Binding-site contacts:
Ligand atom C4 contacts residue ASN280 of chain 1.C at 4.2 Å.
Ligand atom N2 contacts residue ASN280 of chain 1.C at 3.1 Å (h-bond).
Ligand atom C2 contacts residue ASN280 of chain 1.C at 2.5 Å.
Ligand atom C3 contacts residue ASN280 of chain 1.C at 3.8 Å.
Ligand atom C5 contacts residue ASN280 of chain 1.C at 3.7 Å.
Ligand atom O7 contacts residue ASN280 of chain 1.C at 3.1 Å (h-bond).
Ligand atom C7 contacts residue GLU279 of chain 1.C at 4.5 Å.
Ligand atom C7 contacts residue ASN280 of chain 1.C at 3.3 Å.
Ligand atom C7 contacts residue ASN278 of chain 1.C at 4.2 Å.
Ligand atom C8 contacts residue GLU279 of chain 1.C at 3.2 Å.
Ligand atom O7 contacts residue ASN278 of chain 1.C at 3.2 Å (h-bond).
Ligand atom C1 contacts residue ASN280 of chain 1.C at 1.4 Å.
Ligand atom O5 contacts residue ASN280 of chain 1.C at 2.3 Å (h-bond).

A small-molecule ligand and the protein it binds are described below.
Small molecule (SMILES): CC(=O)N[C@@H]1[C@@H](O)[C@H](O)[C@@H](CO)O[C@H]1O

Sequence of chain 1.C:
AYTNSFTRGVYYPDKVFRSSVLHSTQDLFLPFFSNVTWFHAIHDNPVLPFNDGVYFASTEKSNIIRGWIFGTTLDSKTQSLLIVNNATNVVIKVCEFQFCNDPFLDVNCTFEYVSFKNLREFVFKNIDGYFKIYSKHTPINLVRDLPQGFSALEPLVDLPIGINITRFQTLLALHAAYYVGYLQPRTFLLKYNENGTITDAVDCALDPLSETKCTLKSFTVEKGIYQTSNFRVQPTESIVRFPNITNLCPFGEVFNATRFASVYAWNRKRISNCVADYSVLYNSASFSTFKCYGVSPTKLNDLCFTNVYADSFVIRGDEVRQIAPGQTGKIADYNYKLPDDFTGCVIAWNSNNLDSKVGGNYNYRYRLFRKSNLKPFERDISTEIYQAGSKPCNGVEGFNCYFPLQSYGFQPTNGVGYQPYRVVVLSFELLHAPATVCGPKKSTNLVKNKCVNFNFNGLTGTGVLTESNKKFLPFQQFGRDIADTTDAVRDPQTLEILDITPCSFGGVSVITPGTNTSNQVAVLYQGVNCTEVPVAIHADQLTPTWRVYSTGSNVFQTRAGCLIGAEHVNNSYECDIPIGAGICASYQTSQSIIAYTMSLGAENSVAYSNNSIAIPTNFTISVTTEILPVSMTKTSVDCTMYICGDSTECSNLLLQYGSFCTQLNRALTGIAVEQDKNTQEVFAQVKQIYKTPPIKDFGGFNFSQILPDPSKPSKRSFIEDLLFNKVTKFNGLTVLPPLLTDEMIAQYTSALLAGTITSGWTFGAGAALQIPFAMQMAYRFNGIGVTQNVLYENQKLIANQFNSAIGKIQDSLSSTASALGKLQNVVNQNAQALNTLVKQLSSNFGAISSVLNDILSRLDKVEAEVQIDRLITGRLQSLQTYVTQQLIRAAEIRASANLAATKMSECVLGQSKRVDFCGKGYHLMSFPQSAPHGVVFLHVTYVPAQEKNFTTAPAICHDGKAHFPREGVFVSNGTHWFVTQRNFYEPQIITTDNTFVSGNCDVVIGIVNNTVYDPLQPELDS